Binding-site contacts:
Ligand atom C4 contacts residue PHE283 of chain 1.C at 3.7 Å (hydrophobic).
Ligand atom C29 contacts residue PHE283 of chain 1.C at 4.0 Å (hydrophobic).
Ligand atom N17 contacts residue THR242 of chain 1.C at 3.8 Å.
Ligand atom C8 contacts residue MET267 of chain 1.C at 3.3 Å (hydrophobic).
Ligand atom C27 contacts residue GLN280 of chain 1.C at 3.3 Å.
Ligand atom N6 contacts residue PHE283 of chain 1.C at 3.2 Å.
Ligand atom C22 contacts residue LEU229 of chain 1.C at 3.7 Å (hydrophobic).
Ligand atom O15 contacts residue MET267 of chain 1.C at 3.4 Å (h-bond).
Ligand atom C13 contacts residue LEU189 of chain 1.C at 3.3 Å (hydrophobic).
Ligand atom N21 contacts residue TYR247 of chain 1.C at 3.4 Å (h-bond).
Ligand atom C24 contacts residue TYR247 of chain 1.C at 3.6 Å (hydrophobic).
Ligand atom N2 contacts residue PHE250 of chain 1.C at 3.9 Å.
Ligand atom C23 contacts residue THR239 of chain 1.C at 4.0 Å.
Ligand atom C24 contacts residue GLN280 of chain 1.C at 3.5 Å.
Ligand atom C3 contacts residue PHE283 of chain 1.C at 3.7 Å (hydrophobic).
Ligand atom N9 contacts residue PHE283 of chain 1.C at 3.8 Å.
Ligand atom C24 contacts residue MET267 of chain 1.C at 3.7 Å (hydrophobic).
Ligand atom C20 contacts residue VAL232 of chain 1.C at 3.9 Å (hydrophobic).
Ligand atom C30 contacts residue GLY279 of chain 1.C at 3.3 Å.
Ligand atom C25 contacts residue MET267 of chain 1.C at 3.1 Å (hydrophobic).
Ligand atom C5 contacts residue PHE283 of chain 1.C at 3.7 Å (hydrophobic).
Ligand atom C4 contacts residue PHE250 of chain 1.C at 3.8 Å (hydrophobic).
Ligand atom N18 contacts residue THR239 of chain 1.C at 3.7 Å.
Ligand atom C8 contacts residue PHE283 of chain 1.C at 3.6 Å (hydrophobic).
Ligand atom N6 contacts residue PHE250 of chain 1.C at 4.0 Å.
Ligand atom C30 contacts residue MET267 of chain 1.C at 3.6 Å (hydrophobic).
Ligand atom C5 contacts residue MET267 of chain 1.C at 3.0 Å (hydrophobic).
Ligand atom N17 contacts residue SER231 of chain 1.C at 3.0 Å.
Ligand atom C1 contacts residue PHE283 of chain 1.C at 3.6 Å (hydrophobic).
Ligand atom C27 contacts residue VAL232 of chain 1.C at 3.8 Å (hydrophobic).
Ligand atom C3 contacts residue MET267 of chain 1.C at 3.5 Å (hydrophobic).
Ligand atom C23 contacts residue THR242 of chain 1.C at 3.8 Å.
Ligand atom N2 contacts residue PHE283 of chain 1.C at 3.6 Å.
Ligand atom N21 contacts residue MET267 of chain 1.C at 3.9 Å.
Ligand atom N21 contacts residue GLN280 of chain 1.C at 4.0 Å.
Ligand atom N21 contacts residue GLY279 of chain 1.C at 3.2 Å (h-bond).
Ligand atom O16 contacts residue GLN280 of chain 1.C at 2.9 Å (h-bond).
Ligand atom C7 contacts residue PHE283 of chain 1.C at 3.8 Å (hydrophobic).
Ligand atom N18 contacts residue VAL232 of chain 1.C at 3.9 Å.
Ligand atom C23 contacts residue SER231 of chain 1.C at 3.3 Å.

A small-molecule ligand and the protein it binds are described below.
Small molecule (SMILES): O=C(Nc1cnccc1C(=O)N1CCCC1)c1nc(C2CC2)ccc1Nc1cncnc1

Sequence of chain 1.C:
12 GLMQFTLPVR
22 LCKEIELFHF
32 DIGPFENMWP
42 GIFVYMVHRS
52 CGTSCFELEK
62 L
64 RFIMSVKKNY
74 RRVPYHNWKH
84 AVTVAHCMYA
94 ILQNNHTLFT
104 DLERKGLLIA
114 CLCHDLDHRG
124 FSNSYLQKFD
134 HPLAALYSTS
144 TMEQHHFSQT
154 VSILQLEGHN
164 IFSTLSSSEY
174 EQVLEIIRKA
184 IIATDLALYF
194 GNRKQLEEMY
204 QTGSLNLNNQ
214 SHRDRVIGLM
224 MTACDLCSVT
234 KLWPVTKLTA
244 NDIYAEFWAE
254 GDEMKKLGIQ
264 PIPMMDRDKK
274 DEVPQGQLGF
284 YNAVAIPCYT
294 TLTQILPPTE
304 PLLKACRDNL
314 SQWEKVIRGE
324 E